This small molecule binds to this protein.
Small molecule (SMILES): O=C(O)[C@@H]1CCCC[C@H]1C(=O)O

Sequence of chain 1.A:
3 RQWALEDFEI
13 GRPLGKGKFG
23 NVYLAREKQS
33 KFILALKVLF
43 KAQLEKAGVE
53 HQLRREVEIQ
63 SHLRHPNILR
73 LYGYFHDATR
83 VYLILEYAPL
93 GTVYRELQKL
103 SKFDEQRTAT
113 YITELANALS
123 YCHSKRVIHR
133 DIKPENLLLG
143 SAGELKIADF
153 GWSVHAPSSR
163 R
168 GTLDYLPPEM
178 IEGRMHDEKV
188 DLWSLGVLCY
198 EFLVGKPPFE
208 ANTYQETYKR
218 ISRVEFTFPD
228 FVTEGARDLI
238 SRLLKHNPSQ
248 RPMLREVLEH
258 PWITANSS

Binding-site contacts:
Ligand atom C1 contacts residue PHE21 of chain 1.A at 3.8 Å (hydrophobic).
Ligand atom C3 contacts residue TRP154 of chain 1.A at 4.1 Å (hydrophobic).
Ligand atom C4 contacts residue TRP154 of chain 1.A at 3.6 Å (hydrophobic).
Ligand atom C6 contacts residue VAL51 of chain 1.A at 3.5 Å (hydrophobic).
Ligand atom O contacts residue LYS39 of chain 1.A at 3.1 Å (salt-bridge).
Ligand atom O3 contacts residue LYS20 of chain 1.A at 3.5 Å.
Ligand atom C4 contacts residue GLY153 of chain 1.A at 3.8 Å.
Ligand atom C7 contacts residue GLU58 of chain 1.A at 3.5 Å.
Ligand atom C1 contacts residue GLU58 of chain 1.A at 3.9 Å.
Ligand atom C contacts residue GLU58 of chain 1.A at 3.6 Å.
Ligand atom C5 contacts residue VAL51 of chain 1.A at 4.0 Å (hydrophobic).
Ligand atom O2 contacts residue ADP1 of chain 1.B at 2.8 Å (h-bond).
Ligand atom C7 contacts residue LEU55 of chain 1.A at 4.1 Å (hydrophobic).
Ligand atom C5 contacts residue GLN54 of chain 1.A at 3.4 Å.
Ligand atom C contacts residue ADP1 of chain 1.B at 3.8 Å.
Ligand atom C7 contacts residue LEU46 of chain 1.A at 4.2 Å (hydrophobic).
Ligand atom O2 contacts residue MG1 of chain 1.D at 1.9 Å.
Ligand atom C2 contacts residue GLY153 of chain 1.A at 3.7 Å.
Ligand atom O1 contacts residue ADP1 of chain 1.B at 3.5 Å (h-bond).
Ligand atom O contacts residue GLU58 of chain 1.A at 2.6 Å (salt-bridge).
Ligand atom O1 contacts residue LYS39 of chain 1.A at 3.9 Å.
Ligand atom C3 contacts residue ADP1 of chain 1.B at 3.4 Å.
Ligand atom C contacts residue LYS39 of chain 1.A at 3.9 Å.
Ligand atom O3 contacts residue TRP154 of chain 1.A at 4.0 Å.
Ligand atom O3 contacts residue ADP1 of chain 1.B at 3.7 Å.
Ligand atom O3 contacts residue PHE21 of chain 1.A at 4.0 Å.
Ligand atom C5 contacts residue GLY153 of chain 1.A at 3.4 Å.
Ligand atom O3 contacts residue MG1 of chain 1.D at 3.3 Å.
Ligand atom O contacts residue ADP1 of chain 1.B at 3.9 Å.
Ligand atom C3 contacts residue MG1 of chain 1.D at 2.9 Å.
Ligand atom O1 contacts residue PHE21 of chain 1.A at 3.6 Å.
Ligand atom C contacts residue LEU41 of chain 1.A at 3.5 Å (hydrophobic).
Ligand atom C3 contacts residue GLY153 of chain 1.A at 4.1 Å.
Ligand atom C6 contacts residue GLN54 of chain 1.A at 4.2 Å.
Ligand atom O2 contacts residue GLY153 of chain 1.A at 3.3 Å.
Ligand atom C6 contacts residue LEU55 of chain 1.A at 3.9 Å (hydrophobic).
Ligand atom O contacts residue LEU41 of chain 1.A at 3.6 Å.
Ligand atom O2 contacts residue ASP151 of chain 1.A at 3.1 Å (salt-bridge).
Ligand atom O1 contacts residue LEU41 of chain 1.A at 3.4 Å.
Ligand atom C2 contacts residue MG1 of chain 1.D at 4.2 Å.